Sequence of chain 1.G:
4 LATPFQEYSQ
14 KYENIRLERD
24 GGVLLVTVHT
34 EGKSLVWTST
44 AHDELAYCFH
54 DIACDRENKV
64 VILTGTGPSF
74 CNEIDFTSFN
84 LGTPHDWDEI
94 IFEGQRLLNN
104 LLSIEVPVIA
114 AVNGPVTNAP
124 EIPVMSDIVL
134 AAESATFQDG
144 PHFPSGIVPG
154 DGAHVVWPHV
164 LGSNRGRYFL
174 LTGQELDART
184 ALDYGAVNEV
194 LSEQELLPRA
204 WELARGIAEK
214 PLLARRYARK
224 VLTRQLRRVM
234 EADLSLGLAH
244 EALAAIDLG

The protein below binds the small molecule below.
Small molecule (SMILES): C[C@@H]1C(=O)C[C@@H](CC(O)O)C1(C)C

Binding-site contacts:
Ligand atom O3 contacts residue HIS145 of chain 1.G at 4.1 Å.
Ligand atom C6 contacts residue PRO144 of chain 1.G at 4.0 Å (hydrophobic).
Ligand atom C1 contacts residue TRP90 of chain 1.G at 4.5 Å (hydrophobic).
Ligand atom O1 contacts residue PHE82 of chain 1.G at 3.6 Å.
Ligand atom C1 contacts residue ILE93 of chain 1.G at 3.9 Å (hydrophobic).
Ligand atom C8 contacts residue GLU244 of chain 1.G at 3.6 Å.
Ligand atom C10 contacts residue ASP154 of chain 1.G at 3.2 Å.
Ligand atom O3 contacts residue ASP154 of chain 1.G at 2.7 Å (salt-bridge).
Ligand atom C8 contacts residue ILE150 of chain 1.G at 4.3 Å (hydrophobic).
Ligand atom C10 contacts residue GLU244 of chain 1.G at 3.3 Å.
Ligand atom C9 contacts residue TRP90 of chain 1.G at 3.9 Å (hydrophobic).
Ligand atom C6 contacts residue TRP40 of chain 1.G at 3.7 Å (hydrophobic).
Ligand atom C9 contacts residue ILE93 of chain 1.G at 3.7 Å (hydrophobic).
Ligand atom O3 contacts residue GLU244 of chain 1.G at 4.5 Å.
Ligand atom C8 contacts residue PHE79 of chain 1.G at 4.5 Å (hydrophobic).
Ligand atom C7 contacts residue LEU84 of chain 1.G at 3.9 Å (hydrophobic).
Ligand atom C5 contacts residue ILE93 of chain 1.G at 4.0 Å (hydrophobic).
Ligand atom C10 contacts residue HIS145 of chain 1.G at 3.6 Å.
Ligand atom C6 contacts residue ILE77 of chain 1.G at 3.6 Å (hydrophobic).
Ligand atom O2 contacts residue GLU244 of chain 1.G at 2.6 Å (salt-bridge).
Ligand atom C9 contacts residue GLU244 of chain 1.G at 3.3 Å.
Ligand atom C4 contacts residue PHE82 of chain 1.G at 4.2 Å (hydrophobic).
Ligand atom C5 contacts residue PHE82 of chain 1.G at 3.8 Å (hydrophobic).
Ligand atom C7 contacts residue PHE82 of chain 1.G at 3.6 Å (hydrophobic).
Ligand atom C5 contacts residue HIS45 of chain 1.G at 4.3 Å.
Ligand atom C1 contacts residue GLU244 of chain 1.G at 4.4 Å.
Ligand atom O2 contacts residue HIS145 of chain 1.G at 2.5 Å (h-bond).
Ligand atom C6 contacts residue PHE82 of chain 1.G at 4.5 Å (hydrophobic).
Ligand atom C3 contacts residue TRP40 of chain 1.G at 4.4 Å (hydrophobic).
Ligand atom O1 contacts residue TRP40 of chain 1.G at 2.7 Å (h-bond).
Ligand atom O2 contacts residue ASP154 of chain 1.G at 3.0 Å (salt-bridge).
Ligand atom C4 contacts residue HIS45 of chain 1.G at 4.2 Å.
Ligand atom C7 contacts residue PHE79 of chain 1.G at 4.2 Å (hydrophobic).
Ligand atom C4 contacts residue TRP40 of chain 1.G at 3.9 Å (hydrophobic).
Ligand atom O1 contacts residue HIS45 of chain 1.G at 3.5 Å.